A small-molecule ligand and the protein it binds are described below.
Small molecule (SMILES): CC(=O)N[C@@H]1[C@@H](O)[C@H](O)[C@@H](CO)O[C@H]1O

Sequence of chain 1.A:
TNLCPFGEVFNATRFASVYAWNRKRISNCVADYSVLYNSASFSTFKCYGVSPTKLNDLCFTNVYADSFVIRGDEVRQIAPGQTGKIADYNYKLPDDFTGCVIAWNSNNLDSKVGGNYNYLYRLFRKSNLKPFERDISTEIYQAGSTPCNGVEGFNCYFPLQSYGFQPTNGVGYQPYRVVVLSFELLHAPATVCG

Binding-site contacts:
Ligand atom O7 contacts residue GLY21 of chain 1.A at 3.5 Å.
Ligand atom C1 contacts residue ASN25 of chain 1.A at 1.4 Å.
Ligand atom C7 contacts residue GLY21 of chain 1.A at 3.9 Å.
Ligand atom O5 contacts residue ASN25 of chain 1.A at 2.3 Å (h-bond).
Ligand atom C7 contacts residue ASN25 of chain 1.A at 3.8 Å.
Ligand atom O7 contacts residue ASN25 of chain 1.A at 4.1 Å.
Ligand atom N2 contacts residue ASN25 of chain 1.A at 3.0 Å (h-bond).
Ligand atom C8 contacts residue GLY21 of chain 1.A at 3.9 Å.
Ligand atom C8 contacts residue LEU50 of chain 1.A at 3.8 Å (hydrophobic).
Ligand atom C5 contacts residue ASN25 of chain 1.A at 3.7 Å.
Ligand atom C2 contacts residue ASN25 of chain 1.A at 2.5 Å.
Ligand atom C8 contacts residue PHE20 of chain 1.A at 4.2 Å (hydrophobic).
Ligand atom C3 contacts residue ASN25 of chain 1.A at 3.8 Å.
Ligand atom C8 contacts residue PHE24 of chain 1.A at 3.7 Å (hydrophobic).
Ligand atom C8 contacts residue ASN25 of chain 1.A at 4.4 Å.
Ligand atom C4 contacts residue ASN25 of chain 1.A at 4.2 Å.